Binding-site contacts:
Ligand atom O1 contacts residue MET131 of chain 1.B at 1.4 Å.
Ligand atom S contacts residue TYR128 of chain 1.B at 3.8 Å.
Ligand atom C3 contacts residue PHE236 of chain 1.B at 3.5 Å (hydrophobic).
Ligand atom C2 contacts residue MET131 of chain 1.B at 3.3 Å (hydrophobic).
Ligand atom N1 contacts residue HIS161 of chain 1.F at 3.1 Å (h-bond).
Ligand atom C12 contacts residue PHE178 of chain 1.B at 3.5 Å (hydrophobic).
Ligand atom O contacts residue HIS161 of chain 1.F at 3.0 Å (h-bond).
Ligand atom C5 contacts residue GLY149 of chain 1.F at 3.4 Å.
Ligand atom C7 contacts residue FAD1 of chain 1.X at 3.8 Å.
Ligand atom C3 contacts residue MET131 of chain 1.B at 2.5 Å (hydrophobic).
Ligand atom C6 contacts residue GLY149 of chain 1.F at 3.6 Å.
Ligand atom C1 contacts residue MET131 of chain 1.B at 3.5 Å (hydrophobic).
Ligand atom C9 contacts residue FAD1 of chain 1.X at 3.8 Å.
Ligand atom C2 contacts residue HIS161 of chain 1.F at 3.5 Å.
Ligand atom C11 contacts residue TRP105 of chain 1.F at 3.7 Å (hydrophobic).
Ligand atom O3 contacts residue GLY149 of chain 1.F at 3.1 Å.
Ligand atom C6 contacts residue GLY150 of chain 1.F at 3.7 Å.
Ligand atom C11 contacts residue FAD1 of chain 1.X at 3.4 Å.
Ligand atom O2 contacts residue PHE236 of chain 1.B at 3.2 Å.
Ligand atom N2 contacts residue PHE236 of chain 1.B at 3.6 Å.
Ligand atom O2 contacts residue TYR128 of chain 1.B at 3.8 Å.
Ligand atom C8 contacts residue FAD1 of chain 1.X at 3.7 Å.
Ligand atom C10 contacts residue FAD1 of chain 1.X at 3.7 Å.
Ligand atom O2 contacts residue LEU230 of chain 1.B at 3.7 Å.
Ligand atom C2 contacts residue ILE160 of chain 1.F at 3.8 Å (hydrophobic).
Ligand atom O2 contacts residue MET131 of chain 1.B at 2.7 Å.
Ligand atom C5 contacts residue GLY150 of chain 1.F at 3.3 Å.
Ligand atom C13 contacts residue FAD1 of chain 1.X at 3.2 Å.
Ligand atom N1 contacts residue MET154 of chain 1.F at 3.0 Å.
Ligand atom C2 contacts residue MET154 of chain 1.F at 3.1 Å (hydrophobic).
Ligand atom N3 contacts residue FAD1 of chain 1.X at 3.5 Å (h-bond).
Ligand atom O3 contacts residue GLY150 of chain 1.F at 3.5 Å (h-bond).
Ligand atom O1 contacts residue ILE160 of chain 1.F at 3.4 Å.
Ligand atom S contacts residue MET131 of chain 1.B at 3.4 Å.
Ligand atom C11 contacts residue PHE178 of chain 1.B at 3.6 Å (hydrophobic).
Ligand atom C4 contacts residue GLY150 of chain 1.F at 3.7 Å.
Ligand atom N2 contacts residue MET131 of chain 1.B at 1.8 Å.
Ligand atom C12 contacts residue FAD1 of chain 1.X at 3.1 Å.
Ligand atom N3 contacts residue GLY149 of chain 1.F at 3.5 Å.
Ligand atom C12 contacts residue PHE106 of chain 1.F at 3.9 Å (hydrophobic).

This protein binds this small molecule.
Small molecule (SMILES): Cc1onc(-c2ccccc2)c1C(=O)Nc1ncc([N+](=O)[O-])s1

Sequence of chain 1.B:
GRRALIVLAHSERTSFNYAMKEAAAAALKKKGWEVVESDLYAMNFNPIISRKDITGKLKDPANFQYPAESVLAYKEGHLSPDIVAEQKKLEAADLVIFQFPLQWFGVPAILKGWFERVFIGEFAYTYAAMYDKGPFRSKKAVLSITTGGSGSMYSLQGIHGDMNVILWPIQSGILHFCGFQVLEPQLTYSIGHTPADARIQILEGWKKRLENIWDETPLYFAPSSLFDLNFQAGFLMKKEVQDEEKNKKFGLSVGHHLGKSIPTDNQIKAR

Sequence of chain 1.F:
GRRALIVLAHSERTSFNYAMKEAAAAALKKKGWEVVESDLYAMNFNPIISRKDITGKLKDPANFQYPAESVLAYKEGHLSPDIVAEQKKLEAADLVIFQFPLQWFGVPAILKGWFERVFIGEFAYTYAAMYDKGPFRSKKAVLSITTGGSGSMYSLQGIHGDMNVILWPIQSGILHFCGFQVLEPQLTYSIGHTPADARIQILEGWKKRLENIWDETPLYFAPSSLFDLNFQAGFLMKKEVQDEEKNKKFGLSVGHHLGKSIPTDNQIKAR